This small molecule binds to this protein.
Small molecule (SMILES): CC(=O)N[C@H]1[C@H](O[C@H]2[C@H](O)[C@@H](NC(C)=O)CO[C@@H]2CO)O[C@H](CO)[C@@H](O)[C@@H]1O

Sequence of chain 3.A:
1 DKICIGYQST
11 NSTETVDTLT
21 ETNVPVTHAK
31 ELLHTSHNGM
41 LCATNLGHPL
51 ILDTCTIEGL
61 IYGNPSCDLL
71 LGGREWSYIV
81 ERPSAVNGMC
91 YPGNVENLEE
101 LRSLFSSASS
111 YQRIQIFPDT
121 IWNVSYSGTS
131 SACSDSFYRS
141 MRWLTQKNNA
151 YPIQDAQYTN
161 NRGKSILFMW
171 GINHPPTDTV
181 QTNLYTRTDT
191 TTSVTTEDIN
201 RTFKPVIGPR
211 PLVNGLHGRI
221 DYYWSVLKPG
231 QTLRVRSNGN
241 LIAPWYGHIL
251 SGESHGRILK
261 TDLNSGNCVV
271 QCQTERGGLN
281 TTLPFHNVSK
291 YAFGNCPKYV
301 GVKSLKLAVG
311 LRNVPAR

Binding-site contacts:
Ligand atom C1 contacts residue THR35 of chain 3.A at 3.7 Å.
Ligand atom C4 contacts residue LYS303 of chain 3.A at 3.4 Å.
Ligand atom C7 contacts residue LYS303 of chain 3.A at 4.1 Å.
Ligand atom O7 contacts residue ASN287 of chain 3.A at 3.7 Å.
Ligand atom N2 contacts residue ASN287 of chain 3.A at 3.0 Å (h-bond).
Ligand atom C8 contacts residue ARG276 of chain 3.A at 3.1 Å.
Ligand atom C7 contacts residue ASN287 of chain 3.A at 3.6 Å.
Ligand atom N2 contacts residue LYS303 of chain 3.A at 4.5 Å.
Ligand atom C6 contacts residue THR35 of chain 3.A at 4.1 Å.
Ligand atom O7 contacts residue LYS303 of chain 3.A at 3.3 Å (salt-bridge).
Ligand atom O4 contacts residue LYS303 of chain 3.A at 3.9 Å.
Ligand atom C7 contacts residue ARG276 of chain 3.A at 4.3 Å.
Ligand atom C3 contacts residue LYS303 of chain 3.A at 3.8 Å.
Ligand atom C1 contacts residue VAL302 of chain 3.A at 4.1 Å (hydrophobic).
Ligand atom O5 contacts residue LYS303 of chain 3.A at 3.7 Å.
Ligand atom O5 contacts residue ASN287 of chain 3.A at 2.4 Å (h-bond).
Ligand atom C8 contacts residue ASN287 of chain 3.A at 3.6 Å.
Ligand atom C6 contacts residue LYS303 of chain 3.A at 3.7 Å.
Ligand atom C1 contacts residue ASN287 of chain 3.A at 1.4 Å.
Ligand atom O3 contacts residue LYS303 of chain 3.A at 2.9 Å (salt-bridge).
Ligand atom C2 contacts residue ASN287 of chain 3.A at 2.4 Å.
Ligand atom C2 contacts residue LYS303 of chain 3.A at 3.9 Å.
Ligand atom O6 contacts residue THR35 of chain 3.A at 4.3 Å.
Ligand atom C5 contacts residue THR35 of chain 3.A at 4.0 Å.
Ligand atom C3 contacts residue ASN287 of chain 3.A at 3.8 Å.
Ligand atom O5 contacts residue THR35 of chain 3.A at 3.1 Å.
Ligand atom O6 contacts residue LYS303 of chain 3.A at 2.5 Å (salt-bridge).
Ligand atom O5 contacts residue VAL302 of chain 3.A at 4.2 Å.
Ligand atom N2 contacts residue ARG276 of chain 3.A at 4.5 Å.
Ligand atom C4 contacts residue ASN287 of chain 3.A at 4.0 Å.
Ligand atom C5 contacts residue LYS303 of chain 3.A at 4.3 Å.
Ligand atom C5 contacts residue ASN287 of chain 3.A at 3.7 Å.